A protein and the small-molecule ligand that binds it are described below.
Small molecule (SMILES): Cc1cn([C@H]2C[C@H](O[P](=O)(O)OC[C@H]3O[C@@H](n4ccc(N)nc4=O)C[C@@H]3O[P](=O)(O)OC[C@H]3O[C@@H](n4ccc(N)nc4=O)C[C@@H]3O[P](=O)(O)OC[C@H]3O[C@@H](n4ccc(N)nc4=O)C[C@@H]3O[P](=O)(O)OC[C@H]3O[C@@H](n4ccc(N)nc4=O)C[C@@H]3O)[C@@H](COP(=O)(O)O)O2)c(=O)[nH]c1=O

Sequence of chain 1.D:
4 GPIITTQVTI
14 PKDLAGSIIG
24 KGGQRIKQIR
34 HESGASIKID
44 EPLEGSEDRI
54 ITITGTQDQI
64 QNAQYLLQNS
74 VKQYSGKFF

Binding-site contacts:
Ligand atom O2 contacts residue GLY19 of chain 1.D at 3.7 Å.
Ligand atom O4' contacts residue LYS24 of chain 1.D at 3.3 Å.
Ligand atom O4 contacts residue TYR77 of chain 1.D at 3.2 Å.
Ligand atom C4' contacts residue LYS24 of chain 1.D at 3.6 Å.
Ligand atom N3 contacts residue GLY19 of chain 1.D at 3.6 Å (h-bond).
Ligand atom C2 contacts residue ILE22 of chain 1.D at 3.4 Å (hydrophobic).
Ligand atom O3' contacts residue LYS24 of chain 1.D at 3.4 Å.
Ligand atom O2 contacts residue LYS24 of chain 1.D at 3.3 Å (salt-bridge).
Ligand atom O4' contacts residue ARG33 of chain 1.D at 3.2 Å (salt-bridge).
Ligand atom O2 contacts residue ARG52 of chain 1.D at 2.8 Å (salt-bridge).
Ligand atom N3 contacts residue SER20 of chain 1.D at 3.6 Å.
Ligand atom O4 contacts residue SER20 of chain 1.D at 3.4 Å.
Ligand atom O4' contacts residue GLY26 of chain 1.D at 3.6 Å.
Ligand atom C6 contacts residue GLY19 of chain 1.D at 3.6 Å.
Ligand atom OP1 contacts residue LYS24 of chain 1.D at 3.7 Å.
Ligand atom O4 contacts residue SER78 of chain 1.D at 2.8 Å (h-bond).
Ligand atom OP1 contacts residue GLY25 of chain 1.D at 2.8 Å (h-bond).
Ligand atom N3 contacts residue ARG52 of chain 1.D at 2.5 Å (salt-bridge).
Ligand atom C2' contacts residue GLY19 of chain 1.D at 3.5 Å.
Ligand atom C4 contacts residue SER20 of chain 1.D at 3.6 Å.
Ligand atom O2 contacts residue GLY23 of chain 1.D at 3.4 Å.
Ligand atom C4 contacts residue SER78 of chain 1.D at 3.6 Å.
Ligand atom C5 contacts residue GLY19 of chain 1.D at 3.6 Å.
Ligand atom N1 contacts residue GLY19 of chain 1.D at 3.3 Å (h-bond).
Ligand atom O2 contacts residue ARG33 of chain 1.D at 2.9 Å (salt-bridge).
Ligand atom O2 contacts residue ILE22 of chain 1.D at 3.4 Å.
Ligand atom C5 contacts residue SER78 of chain 1.D at 3.7 Å.
Ligand atom O2 contacts residue ILE29 of chain 1.D at 3.4 Å.
Ligand atom C4 contacts residue GLY19 of chain 1.D at 3.7 Å.
Ligand atom C4 contacts residue ARG52 of chain 1.D at 3.5 Å.
Ligand atom C4' contacts residue ARG33 of chain 1.D at 3.6 Å.
Ligand atom N4 contacts residue GLU44 of chain 1.D at 3.0 Å (salt-bridge).
Ligand atom N4 contacts residue ARG52 of chain 1.D at 3.5 Å (salt-bridge).
Ligand atom C2 contacts residue ARG52 of chain 1.D at 3.3 Å.
Ligand atom C7 contacts residue TYR77 of chain 1.D at 3.6 Å (hydrophobic).
Ligand atom N4 contacts residue GLY19 of chain 1.D at 3.7 Å.
Ligand atom N3 contacts residue ILE22 of chain 1.D at 3.6 Å.
Ligand atom C2 contacts residue GLY19 of chain 1.D at 3.3 Å.
Ligand atom O4' contacts residue ILE22 of chain 1.D at 3.3 Å.
Ligand atom N4 contacts residue ILE42 of chain 1.D at 2.9 Å (h-bond).